A small-molecule ligand and the protein it binds are described below.
Small molecule (SMILES): CC(=O)N[C@H]1[C@H](O[C@H]2[C@H](O)[C@@H](NC(C)=O)CO[C@@H]2CO[C@@H]2O[C@@H](C)[C@@H](O)[C@@H](O)[C@@H]2O)O[C@H](CO)[C@@H](O)[C@@H]1O

Sequence of chain 1.C:
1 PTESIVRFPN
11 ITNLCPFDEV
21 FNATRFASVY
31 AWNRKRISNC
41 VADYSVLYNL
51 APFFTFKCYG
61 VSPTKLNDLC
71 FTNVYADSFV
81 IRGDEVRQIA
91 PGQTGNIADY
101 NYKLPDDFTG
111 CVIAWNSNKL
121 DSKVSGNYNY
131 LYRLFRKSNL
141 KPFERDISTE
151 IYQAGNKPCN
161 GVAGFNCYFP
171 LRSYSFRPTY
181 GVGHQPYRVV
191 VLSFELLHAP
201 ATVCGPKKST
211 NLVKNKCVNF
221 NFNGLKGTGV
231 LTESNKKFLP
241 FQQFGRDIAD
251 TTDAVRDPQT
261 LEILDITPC

Binding-site contacts:
Ligand atom O5 contacts residue TYR50 of chain 1.B at 3.5 Å (h-bond).
Ligand atom C8 contacts residue TYR50 of chain 1.B at 3.9 Å (hydrophobic).
Ligand atom C3 contacts residue ASP115 of chain 1.A at 4.2 Å.
Ligand atom O3 contacts residue ARG98 of chain 1.A at 3.8 Å.
Ligand atom C4 contacts residue TYR100 of chain 1.A at 3.8 Å (hydrophobic).
Ligand atom C1 contacts residue ASN22 of chain 1.C at 1.5 Å.
Ligand atom C6 contacts residue GLY113 of chain 1.A at 4.3 Å.
Ligand atom O7 contacts residue PHE17 of chain 1.C at 4.3 Å.
Ligand atom O5 contacts residue TYR100 of chain 1.A at 3.7 Å.
Ligand atom C4 contacts residue ASN22 of chain 1.C at 4.3 Å.
Ligand atom C8 contacts residue LEU50 of chain 1.C at 4.1 Å (hydrophobic).
Ligand atom O3 contacts residue ASP115 of chain 1.A at 3.5 Å (salt-bridge).
Ligand atom C6 contacts residue GLY112 of chain 1.A at 3.6 Å.
Ligand atom C5 contacts residue ASN22 of chain 1.C at 3.7 Å.
Ligand atom C2 contacts residue ASN22 of chain 1.C at 2.6 Å.
Ligand atom C2 contacts residue TYR100 of chain 1.A at 4.2 Å (hydrophobic).
Ligand atom C5 contacts residue TYR100 of chain 1.A at 3.9 Å (hydrophobic).
Ligand atom C4 contacts residue ASP115 of chain 1.A at 3.5 Å.
Ligand atom C6 contacts residue TYR100 of chain 1.A at 3.9 Å (hydrophobic).
Ligand atom C5 contacts residue TYR50 of chain 1.B at 4.3 Å (hydrophobic).
Ligand atom O5 contacts residue ASN22 of chain 1.C at 2.5 Å (h-bond).
Ligand atom C3 contacts residue TYR100 of chain 1.A at 4.0 Å (hydrophobic).
Ligand atom C5 contacts residue ILE111 of chain 1.A at 4.5 Å (hydrophobic).
Ligand atom O6 contacts residue TYR50 of chain 1.B at 4.2 Å.
Ligand atom C1 contacts residue TYR100 of chain 1.A at 3.7 Å (hydrophobic).
Ligand atom C7 contacts residue ASN22 of chain 1.C at 3.9 Å.
Ligand atom N2 contacts residue ASN22 of chain 1.C at 3.0 Å (h-bond).
Ligand atom O7 contacts residue ASN22 of chain 1.C at 4.2 Å.
Ligand atom C1 contacts residue TYR50 of chain 1.B at 3.9 Å (hydrophobic).
Ligand atom C7 contacts residue ASP18 of chain 1.C at 4.4 Å.
Ligand atom O7 contacts residue ASP18 of chain 1.C at 3.7 Å.
Ligand atom O3 contacts residue TYR100 of chain 1.A at 4.2 Å.
Ligand atom C6 contacts residue ILE111 of chain 1.A at 4.0 Å (hydrophobic).
Ligand atom C8 contacts residue PHE21 of chain 1.C at 3.4 Å (hydrophobic).
Ligand atom C3 contacts residue ASN22 of chain 1.C at 3.9 Å.
Ligand atom C6 contacts residue TYR50 of chain 1.B at 3.3 Å (hydrophobic).
Ligand atom C6 contacts residue TYR50 of chain 1.B at 4.1 Å (hydrophobic).
Ligand atom O4 contacts residue ASP115 of chain 1.A at 2.7 Å (salt-bridge).
Ligand atom C7 contacts residue PHE21 of chain 1.C at 4.3 Å (hydrophobic).

Sequence of chain 1.B:
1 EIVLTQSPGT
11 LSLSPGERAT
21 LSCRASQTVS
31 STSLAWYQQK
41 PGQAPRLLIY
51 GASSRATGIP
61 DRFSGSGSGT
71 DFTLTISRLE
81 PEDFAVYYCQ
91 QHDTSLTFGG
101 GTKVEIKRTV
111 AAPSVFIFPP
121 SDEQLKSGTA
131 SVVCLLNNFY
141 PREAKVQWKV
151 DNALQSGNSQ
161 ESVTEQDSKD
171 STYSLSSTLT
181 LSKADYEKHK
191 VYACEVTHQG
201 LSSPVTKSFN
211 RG

Sequence of chain 1.A:
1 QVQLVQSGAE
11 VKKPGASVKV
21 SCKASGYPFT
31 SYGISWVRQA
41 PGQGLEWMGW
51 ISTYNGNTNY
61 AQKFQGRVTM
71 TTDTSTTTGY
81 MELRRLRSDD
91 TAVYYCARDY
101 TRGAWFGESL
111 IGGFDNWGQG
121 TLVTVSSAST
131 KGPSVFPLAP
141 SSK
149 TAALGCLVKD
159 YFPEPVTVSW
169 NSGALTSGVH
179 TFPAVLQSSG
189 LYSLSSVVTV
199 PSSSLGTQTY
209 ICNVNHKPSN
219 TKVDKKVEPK